Sequence of chain 1.A:
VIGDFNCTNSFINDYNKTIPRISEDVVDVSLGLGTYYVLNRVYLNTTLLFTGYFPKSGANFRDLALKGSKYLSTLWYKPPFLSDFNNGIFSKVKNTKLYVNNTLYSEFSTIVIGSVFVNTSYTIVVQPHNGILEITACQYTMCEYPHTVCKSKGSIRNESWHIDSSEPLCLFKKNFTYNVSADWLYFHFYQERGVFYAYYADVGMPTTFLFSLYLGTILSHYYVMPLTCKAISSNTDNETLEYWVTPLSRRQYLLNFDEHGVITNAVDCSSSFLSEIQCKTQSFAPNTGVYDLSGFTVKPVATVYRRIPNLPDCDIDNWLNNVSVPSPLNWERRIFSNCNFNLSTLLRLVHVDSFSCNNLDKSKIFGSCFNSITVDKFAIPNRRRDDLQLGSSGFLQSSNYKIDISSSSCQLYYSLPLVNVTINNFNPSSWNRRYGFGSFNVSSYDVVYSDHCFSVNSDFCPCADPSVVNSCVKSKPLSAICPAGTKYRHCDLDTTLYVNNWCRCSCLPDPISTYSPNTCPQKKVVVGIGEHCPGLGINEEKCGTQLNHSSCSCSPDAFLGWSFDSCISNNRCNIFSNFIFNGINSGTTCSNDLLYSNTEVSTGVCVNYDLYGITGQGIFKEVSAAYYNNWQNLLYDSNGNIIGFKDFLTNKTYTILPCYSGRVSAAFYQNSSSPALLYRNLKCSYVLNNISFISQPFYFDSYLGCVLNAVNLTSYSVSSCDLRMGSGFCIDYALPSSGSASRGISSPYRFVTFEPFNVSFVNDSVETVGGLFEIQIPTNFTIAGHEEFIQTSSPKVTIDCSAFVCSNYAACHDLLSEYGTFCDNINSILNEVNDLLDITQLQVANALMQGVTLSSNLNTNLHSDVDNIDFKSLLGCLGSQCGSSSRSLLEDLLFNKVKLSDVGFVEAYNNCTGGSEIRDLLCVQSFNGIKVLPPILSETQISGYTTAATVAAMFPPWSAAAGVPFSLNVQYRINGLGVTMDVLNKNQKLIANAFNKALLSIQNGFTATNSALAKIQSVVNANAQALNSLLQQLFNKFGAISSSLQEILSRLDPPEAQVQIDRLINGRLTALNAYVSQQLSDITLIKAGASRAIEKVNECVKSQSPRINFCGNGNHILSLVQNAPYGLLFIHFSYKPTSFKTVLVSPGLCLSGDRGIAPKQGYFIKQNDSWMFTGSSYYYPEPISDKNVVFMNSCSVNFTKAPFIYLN

This small molecule binds to this protein.
Small molecule (SMILES): CC(=O)N[C@@H]1[C@@H](O)[C@H](O)[C@@H](CO)O[C@H]1O

Binding-site contacts:
Ligand atom C4 contacts residue ASN793 of chain 1.A at 4.2 Å.
Ligand atom C7 contacts residue ASN793 of chain 1.A at 3.3 Å.
Ligand atom C8 contacts residue ASN793 of chain 1.A at 4.4 Å.
Ligand atom C1 contacts residue ASN793 of chain 1.A at 1.4 Å.
Ligand atom C3 contacts residue ASN793 of chain 1.A at 3.8 Å.
Ligand atom C2 contacts residue ASN793 of chain 1.A at 2.5 Å.
Ligand atom C7 contacts residue THR792 of chain 1.A at 4.5 Å.
Ligand atom N2 contacts residue ASN793 of chain 1.A at 2.9 Å (h-bond).
Ligand atom C8 contacts residue TYR1191 of chain 1.A at 4.4 Å (hydrophobic).
Ligand atom C8 contacts residue THR792 of chain 1.A at 4.0 Å.
Ligand atom O5 contacts residue ASN793 of chain 1.A at 2.4 Å (h-bond).
Ligand atom O7 contacts residue ASN793 of chain 1.A at 3.3 Å (h-bond).
Ligand atom C5 contacts residue ASN793 of chain 1.A at 3.7 Å.